Binding-site contacts:
Ligand atom O contacts residue TYR300 of chain 1.A at 3.6 Å.
Ligand atom NH1 contacts residue GLY298 of chain 1.A at 3.9 Å.
Ligand atom NH2 contacts residue GLU304 of chain 1.A at 3.0 Å (salt-bridge).
Ligand atom OXT contacts residue ASP309 of chain 1.A at 3.8 Å.
Ligand atom C contacts residue ASP309 of chain 1.A at 3.6 Å.
Ligand atom CG contacts residue HEM1 of chain 1.I at 3.9 Å.
Ligand atom CB contacts residue GLU304 of chain 1.A at 3.1 Å.
Ligand atom CG contacts residue VAL279 of chain 1.A at 4.0 Å (hydrophobic).
Ligand atom O contacts residue GLU304 of chain 1.A at 3.9 Å.
Ligand atom CZ contacts residue PRO277 of chain 1.A at 3.8 Å (hydrophobic).
Ligand atom O contacts residue ASP309 of chain 1.A at 2.7 Å (salt-bridge).
Ligand atom CD contacts residue GLU304 of chain 1.A at 3.7 Å.
Ligand atom CZ contacts residue TRP299 of chain 1.A at 4.0 Å (hydrophobic).
Ligand atom C contacts residue GLU304 of chain 1.A at 4.1 Å.
Ligand atom N contacts residue HEM1 of chain 1.I at 2.9 Å (h-bond).
Ligand atom CD contacts residue VAL279 of chain 1.A at 3.9 Å (hydrophobic).
Ligand atom NH1 contacts residue PRO277 of chain 1.A at 3.5 Å.
Ligand atom NH1 contacts residue TRP299 of chain 1.A at 4.2 Å.
Ligand atom CA contacts residue GLU304 of chain 1.A at 3.4 Å.
Ligand atom CA contacts residue GLN190 of chain 1.A at 3.5 Å.
Ligand atom CZ contacts residue HEM1 of chain 1.I at 3.9 Å.
Ligand atom CB contacts residue TYR300 of chain 1.A at 4.0 Å (hydrophobic).
Ligand atom CZ contacts residue GLU304 of chain 1.A at 3.7 Å.
Ligand atom OXT contacts residue TYR300 of chain 1.A at 2.9 Å (h-bond).
Ligand atom OXT contacts residue GLN190 of chain 1.A at 2.9 Å (h-bond).
Ligand atom CG contacts residue GLU304 of chain 1.A at 3.4 Å.
Ligand atom N contacts residue GLU304 of chain 1.A at 2.9 Å (salt-bridge).
Ligand atom CD contacts residue PRO277 of chain 1.A at 4.0 Å (hydrophobic).
Ligand atom NE contacts residue PRO277 of chain 1.A at 3.9 Å.
Ligand atom NE contacts residue GLU304 of chain 1.A at 3.0 Å (salt-bridge).
Ligand atom CA contacts residue HEM1 of chain 1.I at 4.0 Å.
Ligand atom C contacts residue GLN190 of chain 1.A at 3.6 Å.
Ligand atom C contacts residue TYR300 of chain 1.A at 3.6 Å (hydrophobic).
Ligand atom CB contacts residue PRO277 of chain 1.A at 4.1 Å (hydrophobic).
Ligand atom CB contacts residue GLN190 of chain 1.A at 3.9 Å.
Ligand atom NH1 contacts residue HEM1 of chain 1.I at 3.9 Å.
Ligand atom NH2 contacts residue HEM1 of chain 1.I at 3.2 Å.
Ligand atom OXT contacts residue TYR274 of chain 1.A at 3.4 Å (h-bond).
Ligand atom NH2 contacts residue PRO277 of chain 1.A at 4.1 Å.
Ligand atom NH2 contacts residue TRP299 of chain 1.A at 3.0 Å (h-bond).

The protein below binds the small molecule below.
Small molecule (SMILES): NC(=[NH2+])NCCC[C@H](N)C(=O)O

Sequence of chain 1.A:
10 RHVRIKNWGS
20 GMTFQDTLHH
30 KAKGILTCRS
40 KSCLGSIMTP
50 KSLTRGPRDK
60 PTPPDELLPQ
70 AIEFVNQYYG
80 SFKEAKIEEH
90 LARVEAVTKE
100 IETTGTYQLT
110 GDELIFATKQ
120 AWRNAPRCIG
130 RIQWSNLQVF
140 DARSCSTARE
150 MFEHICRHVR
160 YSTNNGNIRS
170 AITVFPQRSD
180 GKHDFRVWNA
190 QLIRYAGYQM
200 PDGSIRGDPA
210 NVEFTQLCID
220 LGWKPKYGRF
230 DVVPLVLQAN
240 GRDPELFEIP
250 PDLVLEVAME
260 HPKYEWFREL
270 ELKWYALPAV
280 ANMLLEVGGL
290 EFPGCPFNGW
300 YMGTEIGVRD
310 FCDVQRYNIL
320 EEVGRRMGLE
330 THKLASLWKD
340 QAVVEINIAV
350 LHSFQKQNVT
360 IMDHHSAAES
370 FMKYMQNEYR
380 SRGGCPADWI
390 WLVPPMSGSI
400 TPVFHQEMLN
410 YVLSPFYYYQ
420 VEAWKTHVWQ